The small molecule below binds the protein below.
Small molecule (SMILES): CN1CC2=C(C(=O)N1)[C@@H](c1ccc(C#N)cc1)NC(=O)N2c1cccc(C(F)(F)F)c1

Binding-site contacts:
Ligand atom C5 contacts residue SER188 of chain 1.A at 3.1 Å.
Ligand atom C15 contacts residue SER173 of chain 1.A at 3.7 Å.
Ligand atom C12 contacts residue PHE170 of chain 1.A at 3.2 Å (hydrophobic).
Ligand atom N23 contacts residue LEU85 of chain 1.A at 3.5 Å.
Ligand atom F19 contacts residue VAL168 of chain 1.A at 3.2 Å.
Ligand atom C16 contacts residue SER173 of chain 1.A at 3.6 Å.
Ligand atom F19 contacts residue SER188 of chain 1.A at 3.6 Å.
Ligand atom C5 contacts residue ASP88 of chain 1.A at 3.5 Å.
Ligand atom C14 contacts residue CYS169 of chain 1.A at 3.5 Å (hydrophobic).
Ligand atom C5 contacts residue HIS41 of chain 1.A at 3.4 Å.
Ligand atom C13 contacts residue PHE170 of chain 1.A at 3.6 Å (hydrophobic).
Ligand atom F18 contacts residue VAL168 of chain 1.A at 3.5 Å.
Ligand atom F18 contacts residue CYS169 of chain 1.A at 3.5 Å.
Ligand atom C13 contacts residue VAL190 of chain 1.A at 3.6 Å (hydrophobic).
Ligand atom C14 contacts residue VAL190 of chain 1.A at 3.7 Å (hydrophobic).
Ligand atom C13 contacts residue CYS169 of chain 1.A at 3.7 Å (hydrophobic).
Ligand atom O21 contacts residue VAL190 of chain 1.A at 3.2 Å (h-bond).
Ligand atom O21 contacts residue PHE189 of chain 1.A at 3.4 Å.
Ligand atom C16 contacts residue PHE189 of chain 1.A at 3.7 Å (hydrophobic).
Ligand atom F19 contacts residue VAL190 of chain 1.A at 3.7 Å.
Ligand atom N23 contacts residue TYR80 of chain 1.A at 3.4 Å.
Ligand atom C22 contacts residue ASP88 of chain 1.A at 3.5 Å.
Ligand atom C22 contacts residue TYR80 of chain 1.A at 3.6 Å (hydrophobic).
Ligand atom N27 contacts residue HIS41 of chain 1.A at 3.6 Å.
Ligand atom F18 contacts residue ALA187 of chain 1.A at 3.6 Å.
Ligand atom F18 contacts residue ASP172 of chain 1.A at 3.5 Å.
Ligand atom F19 contacts residue PHE189 of chain 1.A at 3.4 Å.
Ligand atom C16 contacts residue SER188 of chain 1.A at 3.3 Å.
Ligand atom C1 contacts residue TYR80 of chain 1.A at 3.7 Å (hydrophobic).
Ligand atom C6 contacts residue TYR80 of chain 1.A at 3.7 Å (hydrophobic).
Ligand atom C4 contacts residue SER188 of chain 1.A at 3.1 Å.
Ligand atom F18 contacts residue SER173 of chain 1.A at 3.2 Å.
Ligand atom C29 contacts residue SER173 of chain 1.A at 3.7 Å.
Ligand atom F20 contacts residue ALA187 of chain 1.A at 3.1 Å.
Ligand atom C4 contacts residue HIS41 of chain 1.A at 3.7 Å.
Ligand atom F20 contacts residue SER173 of chain 1.A at 3.3 Å.
Ligand atom F20 contacts residue PHE189 of chain 1.A at 3.7 Å.
Ligand atom N23 contacts residue ASP88 of chain 1.A at 3.4 Å.
Ligand atom F20 contacts residue SER188 of chain 1.A at 3.1 Å.
Ligand atom C1 contacts residue LEU85 of chain 1.A at 3.6 Å (hydrophobic).

Sequence of chain 1.A:
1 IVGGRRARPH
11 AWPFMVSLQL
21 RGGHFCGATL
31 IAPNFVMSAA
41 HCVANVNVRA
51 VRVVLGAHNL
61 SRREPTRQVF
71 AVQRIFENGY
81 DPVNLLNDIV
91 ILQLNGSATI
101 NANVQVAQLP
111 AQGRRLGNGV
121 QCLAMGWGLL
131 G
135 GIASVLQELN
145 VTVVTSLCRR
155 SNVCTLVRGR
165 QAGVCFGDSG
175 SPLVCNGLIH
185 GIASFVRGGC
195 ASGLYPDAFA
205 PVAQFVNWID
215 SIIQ